Sequence of chain 48.A:
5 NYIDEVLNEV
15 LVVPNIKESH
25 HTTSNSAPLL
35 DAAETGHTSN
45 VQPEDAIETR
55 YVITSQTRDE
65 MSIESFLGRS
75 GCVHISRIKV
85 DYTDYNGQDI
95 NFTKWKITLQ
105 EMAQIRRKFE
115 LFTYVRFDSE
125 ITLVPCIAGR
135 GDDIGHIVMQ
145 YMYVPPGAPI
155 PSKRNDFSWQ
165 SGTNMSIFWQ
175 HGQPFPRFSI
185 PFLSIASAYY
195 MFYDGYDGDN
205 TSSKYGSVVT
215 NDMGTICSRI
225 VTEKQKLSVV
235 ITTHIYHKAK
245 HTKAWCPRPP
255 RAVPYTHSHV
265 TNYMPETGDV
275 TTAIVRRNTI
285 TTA

Binding-site contacts:
Ligand atom C10 contacts residue HIS241 of chain 48.A at 3.6 Å.
Ligand atom C14 contacts residue LEU187 of chain 48.A at 4.3 Å (hydrophobic).
Ligand atom C10 contacts residue SER123 of chain 48.A at 4.2 Å.
Ligand atom C21 contacts residue TYR147 of chain 48.A at 2.7 Å (hydrophobic).
Ligand atom C7 contacts residue LEU103 of chain 48.A at 3.2 Å (hydrophobic).
Ligand atom C3 contacts residue PHE121 of chain 48.A at 4.4 Å (hydrophobic).
Ligand atom C16 contacts residue TYR147 of chain 48.A at 4.3 Å (hydrophobic).
Ligand atom C15 contacts residue ILE101 of chain 48.A at 4.1 Å (hydrophobic).
Ligand atom C8 contacts residue LEU103 of chain 48.A at 3.1 Å (hydrophobic).
Ligand atom N5 contacts residue TYR193 of chain 48.A at 4.0 Å.
Ligand atom C1 contacts residue TYR193 of chain 48.A at 3.8 Å (hydrophobic).
Ligand atom C1 contacts residue TYR194 of chain 48.A at 4.2 Å (hydrophobic).
Ligand atom C19 contacts residue ILE125 of chain 48.A at 3.2 Å (hydrophobic).
Ligand atom C6 contacts residue THR102 of chain 48.A at 4.3 Å.
Ligand atom C14 contacts residue ILE101 of chain 48.A at 4.1 Å (hydrophobic).
Ligand atom C20 contacts residue ILE125 of chain 48.A at 3.4 Å (hydrophobic).
Ligand atom C17 contacts residue TYR147 of chain 48.A at 4.0 Å (hydrophobic).
Ligand atom O2 contacts residue MET195 of chain 48.A at 4.4 Å.
Ligand atom C3 contacts residue LEU103 of chain 48.A at 4.2 Å (hydrophobic).
Ligand atom C21 contacts residue ILE220 of chain 48.A at 3.5 Å (hydrophobic).
Ligand atom C14 contacts residue MET217 of chain 48.A at 3.9 Å (hydrophobic).
Ligand atom C13 contacts residue THR102 of chain 48.A at 4.3 Å.
Ligand atom N5 contacts residue MET217 of chain 48.A at 3.3 Å (h-bond).
Ligand atom O2 contacts residue TYR193 of chain 48.A at 3.4 Å.
Ligand atom C18 contacts residue ILE125 of chain 48.A at 4.2 Å (hydrophobic).
Ligand atom C17 contacts residue ILE220 of chain 48.A at 3.9 Å (hydrophobic).
Ligand atom C11 contacts residue HIS241 of chain 48.A at 3.7 Å.
Ligand atom C1 contacts residue ASN215 of chain 48.A at 3.6 Å.
Ligand atom C1 contacts residue MET195 of chain 48.A at 4.3 Å (hydrophobic).
Ligand atom C7 contacts residue THR102 of chain 48.A at 4.2 Å.
Ligand atom N4 contacts residue MET217 of chain 48.A at 3.3 Å.
Ligand atom C3 contacts residue TYR193 of chain 48.A at 3.8 Å (hydrophobic).
Ligand atom C18 contacts residue ILE220 of chain 48.A at 4.3 Å (hydrophobic).
Ligand atom C18 contacts residue PHE182 of chain 48.A at 4.0 Å (hydrophobic).
Ligand atom C21 contacts residue ILE101 of chain 48.A at 4.0 Å (hydrophobic).
Ligand atom N4 contacts residue TYR193 of chain 48.A at 3.5 Å.
Ligand atom C8 contacts residue PHE121 of chain 48.A at 4.3 Å (hydrophobic).
Ligand atom C17 contacts residue ILE101 of chain 48.A at 3.8 Å (hydrophobic).
Ligand atom C16 contacts residue ILE101 of chain 48.A at 3.5 Å (hydrophobic).
Ligand atom C13 contacts residue ILE101 of chain 48.A at 3.4 Å (hydrophobic).

A small-molecule ligand and the protein it binds are described below.
Small molecule (SMILES): COc1ccc(N2CCN(c3cccc(C)c3)CC2)nn1